Binding-site contacts:
Ligand atom CE contacts residue ASN249 of chain 1.E at 3.7 Å.
Ligand atom CG1 contacts residue TYR142 of chain 1.E at 3.7 Å (hydrophobic).
Ligand atom C contacts residue ASN187 of chain 1.E at 3.8 Å.
Ligand atom CG2 contacts residue ASN139 of chain 1.E at 3.5 Å.
Ligand atom OE1 contacts residue GLU246 of chain 1.E at 3.5 Å (salt-bridge).
Ligand atom O contacts residue LYS217 of chain 1.E at 3.1 Å (salt-bridge).
Ligand atom CG1 contacts residue TYR154 of chain 1.E at 3.8 Å (hydrophobic).
Ligand atom N contacts residue ASN187 of chain 1.E at 3.0 Å (h-bond).
Ligand atom C contacts residue ASN187 of chain 1.E at 3.8 Å.
Ligand atom CD contacts residue ASN249 of chain 1.E at 3.9 Å.
Ligand atom CG contacts residue ASN249 of chain 1.E at 3.6 Å.
Ligand atom OXT contacts residue ARG135 of chain 1.E at 3.3 Å (salt-bridge).
Ligand atom CA contacts residue ASN187 of chain 1.E at 3.7 Å.
Ligand atom O contacts residue ASN187 of chain 1.E at 2.9 Å (h-bond).
Ligand atom CG1 contacts residue ASN187 of chain 1.E at 3.7 Å.
Ligand atom CE contacts residue ILE252 of chain 1.E at 3.8 Å (hydrophobic).
Ligand atom CG contacts residue PHE220 of chain 1.E at 3.6 Å (hydrophobic).
Ligand atom O contacts residue ARG221 of chain 1.E at 2.9 Å (salt-bridge).
Ligand atom O contacts residue ASN139 of chain 1.E at 3.1 Å (h-bond).
Ligand atom CB contacts residue PHE220 of chain 1.E at 3.6 Å (hydrophobic).
Ligand atom O contacts residue ARG221 of chain 1.E at 2.8 Å (salt-bridge).
Ligand atom CG contacts residue LYS217 of chain 1.E at 3.5 Å.
Ligand atom CD contacts residue GLU246 of chain 1.E at 3.2 Å.
Ligand atom CG2 contacts residue TYR154 of chain 1.E at 3.6 Å (hydrophobic).
Ligand atom OE2 contacts residue LYS224 of chain 1.E at 3.6 Å (salt-bridge).
Ligand atom OE2 contacts residue GLU246 of chain 1.E at 2.9 Å (salt-bridge).
Ligand atom CG2 contacts residue GLN143 of chain 1.E at 3.4 Å.
Ligand atom OD2 contacts residue LYS217 of chain 1.E at 3.7 Å.
Ligand atom CD contacts residue LYS194 of chain 1.E at 3.7 Å.
Ligand atom OD1 contacts residue LYS217 of chain 1.E at 2.8 Å (salt-bridge).
Ligand atom O contacts residue ARG135 of chain 1.E at 3.1 Å (salt-bridge).
Ligand atom CB contacts residue ASN187 of chain 1.E at 3.5 Å.
Ligand atom C contacts residue LYS217 of chain 1.E at 3.6 Å.
Ligand atom CB contacts residue TYR154 of chain 1.E at 3.8 Å (hydrophobic).
Ligand atom C contacts residue ARG135 of chain 1.E at 3.6 Å.
Ligand atom OE1 contacts residue LYS194 of chain 1.E at 3.1 Å (salt-bridge).
Ligand atom OXT contacts residue LYS183 of chain 1.E at 3.7 Å.
Ligand atom O contacts residue TYR142 of chain 1.E at 3.0 Å.
Ligand atom CB contacts residue LYS217 of chain 1.E at 3.8 Å.
Ligand atom OE2 contacts residue LYS194 of chain 1.E at 3.6 Å.

This protein binds this small molecule.
Small molecule (SMILES): CSCC[C@H](NC(=O)CCCC(=O)O)C(=O)N[C@@H](CCC(=O)O)C(=O)N[C@@H](CCC(=O)O)C(=O)N[C@H](C(=O)N[C@@H](CC(=O)O)C(=O)O)C(C)C

Sequence of chain 1.E:
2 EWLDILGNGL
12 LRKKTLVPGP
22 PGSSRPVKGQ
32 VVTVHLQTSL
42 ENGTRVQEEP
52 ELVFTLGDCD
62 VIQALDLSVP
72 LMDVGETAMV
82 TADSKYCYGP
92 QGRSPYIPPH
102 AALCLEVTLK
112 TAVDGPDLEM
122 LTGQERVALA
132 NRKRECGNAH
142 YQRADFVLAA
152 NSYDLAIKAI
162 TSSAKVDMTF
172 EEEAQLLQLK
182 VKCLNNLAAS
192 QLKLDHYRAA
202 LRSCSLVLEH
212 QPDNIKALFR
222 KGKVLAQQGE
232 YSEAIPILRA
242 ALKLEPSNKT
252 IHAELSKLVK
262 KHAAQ